Sequence of chain 5.A:
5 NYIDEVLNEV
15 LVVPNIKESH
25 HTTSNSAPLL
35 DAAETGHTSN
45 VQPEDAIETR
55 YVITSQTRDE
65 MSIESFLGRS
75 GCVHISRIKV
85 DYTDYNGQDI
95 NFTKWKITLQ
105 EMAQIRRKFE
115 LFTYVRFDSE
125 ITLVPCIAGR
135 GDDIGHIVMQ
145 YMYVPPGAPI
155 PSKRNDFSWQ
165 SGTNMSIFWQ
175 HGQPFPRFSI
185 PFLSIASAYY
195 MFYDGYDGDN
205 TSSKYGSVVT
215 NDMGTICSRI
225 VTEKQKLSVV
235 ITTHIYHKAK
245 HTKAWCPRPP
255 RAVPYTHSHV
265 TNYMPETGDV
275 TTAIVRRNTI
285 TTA

Binding-site contacts:
Ligand atom O1A contacts residue ILE220 of chain 5.A at 3.6 Å.
Ligand atom C5B contacts residue ILE125 of chain 5.A at 3.9 Å (hydrophobic).
Ligand atom O1B contacts residue ILE125 of chain 5.A at 3.5 Å.
Ligand atom C6B contacts residue ILE184 of chain 5.A at 4.1 Å (hydrophobic).
Ligand atom C31 contacts residue GLN104 of chain 5.A at 3.6 Å.
Ligand atom CL2 contacts residue ILE184 of chain 5.A at 3.9 Å.
Ligand atom C5B contacts residue TYR147 of chain 5.A at 3.9 Å (hydrophobic).
Ligand atom C5A contacts residue MET146 of chain 5.A at 3.7 Å (hydrophobic).
Ligand atom C2A contacts residue ILE220 of chain 5.A at 3.8 Å (hydrophobic).
Ligand atom CL1 contacts residue ILE125 of chain 5.A at 3.5 Å.
Ligand atom N3A contacts residue LEU127 of chain 5.A at 4.1 Å.
Ligand atom C31 contacts residue MET195 of chain 5.A at 3.5 Å (hydrophobic).
Ligand atom C3B contacts residue ILE220 of chain 5.A at 4.2 Å (hydrophobic).
Ligand atom C4B contacts residue ILE220 of chain 5.A at 4.0 Å (hydrophobic).
Ligand atom C5 contacts residue LEU103 of chain 5.A at 3.8 Å (hydrophobic).
Ligand atom C4B contacts residue ILE125 of chain 5.A at 3.9 Å (hydrophobic).
Ligand atom N2 contacts residue ASN215 of chain 5.A at 3.7 Å.
Ligand atom O1A contacts residue TYR147 of chain 5.A at 4.0 Å.
Ligand atom C5A contacts residue TYR145 of chain 5.A at 3.8 Å (hydrophobic).
Ligand atom C4C contacts residue MET217 of chain 5.A at 4.2 Å (hydrophobic).
Ligand atom C2A contacts residue PHE182 of chain 5.A at 4.2 Å (hydrophobic).
Ligand atom C2C contacts residue MET217 of chain 5.A at 3.7 Å (hydrophobic).
Ligand atom C1B contacts residue ILE125 of chain 5.A at 3.1 Å (hydrophobic).
Ligand atom CL2 contacts residue LEU187 of chain 5.A at 3.9 Å.
Ligand atom C6B contacts residue ILE125 of chain 5.A at 3.6 Å (hydrophobic).
Ligand atom C5A contacts residue TYR147 of chain 5.A at 4.1 Å (hydrophobic).
Ligand atom C3 contacts residue LEU103 of chain 5.A at 4.1 Å (hydrophobic).
Ligand atom O1 contacts residue MET217 of chain 5.A at 4.2 Å.
Ligand atom CL1 contacts residue ILE239 of chain 5.A at 3.8 Å.
Ligand atom CL2 contacts residue TYR147 of chain 5.A at 3.4 Å.
Ligand atom C4 contacts residue LEU103 of chain 5.A at 3.4 Å (hydrophobic).
Ligand atom N3A contacts residue PHE182 of chain 5.A at 4.0 Å.
Ligand atom C5A contacts residue ILE220 of chain 5.A at 3.9 Å (hydrophobic).
Ligand atom C3B contacts residue ILE125 of chain 5.A at 3.5 Å (hydrophobic).
Ligand atom N2 contacts residue THR102 of chain 5.A at 4.2 Å.
Ligand atom C2B contacts residue ILE125 of chain 5.A at 3.1 Å (hydrophobic).
Ligand atom C4A contacts residue ILE220 of chain 5.A at 4.1 Å (hydrophobic).
Ligand atom C4A contacts residue TYR145 of chain 5.A at 3.3 Å (hydrophobic).
Ligand atom C1C contacts residue LEU103 of chain 5.A at 4.1 Å (hydrophobic).
Ligand atom C4A contacts residue LEU127 of chain 5.A at 4.0 Å (hydrophobic).

This protein binds this small molecule.
Small molecule (SMILES): Cc1cc(CCCCCOc2c(Cl)cc(C3=NCCO3)cc2Cl)on1